A protein and the small-molecule ligand that binds it are described below.
Small molecule (SMILES): CC(C)[C@H](N)C(=O)O

Sequence of chain 1.F:
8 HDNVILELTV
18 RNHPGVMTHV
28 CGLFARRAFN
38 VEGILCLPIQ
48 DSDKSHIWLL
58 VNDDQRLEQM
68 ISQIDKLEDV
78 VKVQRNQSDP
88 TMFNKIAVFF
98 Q

Sequence of chain 1.E:
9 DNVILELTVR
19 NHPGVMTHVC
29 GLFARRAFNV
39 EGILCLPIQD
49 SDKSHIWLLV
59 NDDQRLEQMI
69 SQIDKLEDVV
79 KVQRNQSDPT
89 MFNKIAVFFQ

Binding-site contacts:
Ligand atom CG1 contacts residue SER52 of chain 1.F at 4.1 Å.
Ligand atom CA contacts residue HIS20 of chain 1.F at 3.1 Å.
Ligand atom CG2 contacts residue CYS43 of chain 1.F at 3.6 Å (hydrophobic).
Ligand atom CB contacts residue HIS20 of chain 1.F at 4.3 Å.
Ligand atom C contacts residue MET24 of chain 1.F at 3.9 Å (hydrophobic).
Ligand atom N contacts residue VAL38 of chain 1.E at 2.6 Å (h-bond).
Ligand atom CG1 contacts residue VAL17 of chain 1.F at 3.6 Å (hydrophobic).
Ligand atom O contacts residue PRO21 of chain 1.F at 3.8 Å.
Ligand atom O contacts residue HIS20 of chain 1.F at 3.7 Å.
Ligand atom OXT contacts residue PRO21 of chain 1.F at 4.1 Å.
Ligand atom OXT contacts residue VAL23 of chain 1.F at 3.0 Å (h-bond).
Ligand atom CG1 contacts residue ASN19 of chain 1.F at 4.0 Å.
Ligand atom CG2 contacts residue ILE41 of chain 1.E at 4.2 Å (hydrophobic).
Ligand atom OXT contacts residue HIS20 of chain 1.F at 3.5 Å (h-bond).
Ligand atom CA contacts residue VAL38 of chain 1.E at 3.8 Å (hydrophobic).
Ligand atom N contacts residue ASN19 of chain 1.F at 3.1 Å (h-bond).
Ligand atom CG2 contacts residue VAL38 of chain 1.E at 3.5 Å (hydrophobic).
Ligand atom O contacts residue VAL38 of chain 1.E at 3.0 Å (h-bond).
Ligand atom C contacts residue VAL38 of chain 1.E at 4.1 Å (hydrophobic).
Ligand atom O contacts residue GLY22 of chain 1.F at 3.9 Å.
Ligand atom CG1 contacts residue CYS43 of chain 1.F at 3.9 Å (hydrophobic).
Ligand atom CG2 contacts residue MET24 of chain 1.F at 3.9 Å (hydrophobic).
Ligand atom N contacts residue ASN37 of chain 1.E at 2.7 Å (h-bond).
Ligand atom CB contacts residue MET24 of chain 1.F at 4.0 Å (hydrophobic).
Ligand atom CA contacts residue MET24 of chain 1.F at 4.3 Å (hydrophobic).
Ligand atom CA contacts residue ASN19 of chain 1.F at 4.2 Å.
Ligand atom C contacts residue ASN37 of chain 1.E at 3.8 Å.
Ligand atom C contacts residue GLY22 of chain 1.F at 3.8 Å.
Ligand atom OXT contacts residue MET24 of chain 1.F at 2.7 Å (h-bond).
Ligand atom C contacts residue PRO21 of chain 1.F at 4.0 Å (hydrophobic).
Ligand atom C contacts residue VAL23 of chain 1.F at 3.9 Å (hydrophobic).
Ligand atom CB contacts residue VAL38 of chain 1.E at 4.2 Å (hydrophobic).
Ligand atom CA contacts residue VAL23 of chain 1.F at 4.2 Å (hydrophobic).
Ligand atom CG1 contacts residue ARG18 of chain 1.F at 4.3 Å.
Ligand atom O contacts residue ASN37 of chain 1.E at 3.4 Å (h-bond).
Ligand atom C contacts residue HIS20 of chain 1.F at 3.2 Å.
Ligand atom CA contacts residue ASN37 of chain 1.E at 3.5 Å.
Ligand atom N contacts residue HIS20 of chain 1.F at 3.7 Å.
Ligand atom CB contacts residue VAL23 of chain 1.F at 4.2 Å (hydrophobic).
Ligand atom OXT contacts residue GLY22 of chain 1.F at 3.4 Å (h-bond).